Sequence of chain 1.D:
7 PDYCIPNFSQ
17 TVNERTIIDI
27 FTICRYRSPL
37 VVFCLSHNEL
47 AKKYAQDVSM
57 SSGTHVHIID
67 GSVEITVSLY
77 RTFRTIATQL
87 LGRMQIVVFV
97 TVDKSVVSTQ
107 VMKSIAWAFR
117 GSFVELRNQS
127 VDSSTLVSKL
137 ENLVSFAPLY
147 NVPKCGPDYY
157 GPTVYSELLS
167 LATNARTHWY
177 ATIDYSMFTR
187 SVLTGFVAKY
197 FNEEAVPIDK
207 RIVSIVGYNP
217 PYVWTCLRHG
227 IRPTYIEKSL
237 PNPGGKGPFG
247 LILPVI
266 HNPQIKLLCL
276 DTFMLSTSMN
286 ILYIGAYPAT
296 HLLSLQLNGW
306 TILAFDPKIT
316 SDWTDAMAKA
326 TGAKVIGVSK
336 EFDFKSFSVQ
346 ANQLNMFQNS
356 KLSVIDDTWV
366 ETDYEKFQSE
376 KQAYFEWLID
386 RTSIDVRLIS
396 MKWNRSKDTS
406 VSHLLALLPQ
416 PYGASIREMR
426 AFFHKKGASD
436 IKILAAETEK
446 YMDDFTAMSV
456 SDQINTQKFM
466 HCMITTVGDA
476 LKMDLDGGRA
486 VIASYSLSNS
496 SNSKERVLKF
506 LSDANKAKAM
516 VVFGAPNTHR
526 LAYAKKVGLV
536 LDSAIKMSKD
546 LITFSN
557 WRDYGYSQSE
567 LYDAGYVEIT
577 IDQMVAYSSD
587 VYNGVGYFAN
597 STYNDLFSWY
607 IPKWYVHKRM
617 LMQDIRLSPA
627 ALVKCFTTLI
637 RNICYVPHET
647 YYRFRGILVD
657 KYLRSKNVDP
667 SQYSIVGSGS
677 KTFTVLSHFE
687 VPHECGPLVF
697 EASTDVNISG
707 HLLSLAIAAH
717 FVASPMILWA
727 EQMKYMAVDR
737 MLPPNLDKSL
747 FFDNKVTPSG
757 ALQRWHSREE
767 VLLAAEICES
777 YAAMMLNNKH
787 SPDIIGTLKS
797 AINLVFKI

A protein and the small-molecule ligand that binds it are described below.
Small molecule (SMILES): Nc1ccn([C@@H]2O[C@H](CO[P](=O)(O)O[C@H]3[C@@H](O)[C@H](n4cnc5c(=O)nc(N)[nH]c54)O[C@@H]3CO[P](=O)(O)O[C@H]3[C@@H](O)[C@H](n4cnc5c(=O)nc(N)[nH]c54)O[C@@H]3COP(=O)=O)[C@@H](O)[C@H]2O)c(=O)n1

Binding-site contacts:
Ligand atom C2 contacts residue ASP53 of chain 1.D at 3.3 Å.
Ligand atom O2' contacts residue MET56 of chain 1.D at 3.2 Å.
Ligand atom OP2 contacts residue ARG651 of chain 1.A at 3.8 Å.
Ligand atom C8 contacts residue HIS707 of chain 1.A at 3.8 Å.
Ligand atom N1 contacts residue VAL140 of chain 1.D at 3.7 Å.
Ligand atom N1 contacts residue GLU137 of chain 1.D at 3.4 Å (salt-bridge).
Ligand atom O5' contacts residue SER57 of chain 1.D at 3.9 Å.
Ligand atom O4' contacts residue ASP53 of chain 1.D at 3.7 Å.
Ligand atom O4' contacts residue SER57 of chain 1.D at 3.7 Å.
Ligand atom N2 contacts residue ASP53 of chain 1.D at 2.8 Å (salt-bridge).
Ligand atom C8 contacts residue ARG80 of chain 1.A at 3.8 Å.
Ligand atom N3 contacts residue VAL140 of chain 1.D at 3.5 Å.
Ligand atom C5' contacts residue LYS630 of chain 1.A at 3.4 Å.
Ligand atom N7 contacts residue HIS707 of chain 1.A at 3.7 Å.
Ligand atom OP1 contacts residue ARG651 of chain 1.A at 3.6 Å (salt-bridge).
Ligand atom O3' contacts residue TYR76 of chain 1.A at 3.8 Å.
Ligand atom N2 contacts residue VAL140 of chain 1.D at 3.9 Å.
Ligand atom O2' contacts residue ASP53 of chain 1.D at 2.9 Å (salt-bridge).
Ligand atom C6 contacts residue VAL140 of chain 1.D at 3.8 Å (hydrophobic).
Ligand atom OP1 contacts residue TYR76 of chain 1.A at 2.2 Å (h-bond).
Ligand atom C4 contacts residue VAL140 of chain 1.D at 3.5 Å (hydrophobic).
Ligand atom N2 contacts residue GLU137 of chain 1.D at 3.3 Å (salt-bridge).
Ligand atom O6 contacts residue TRP761 of chain 1.A at 3.3 Å.
Ligand atom N2 contacts residue TRP761 of chain 1.A at 3.8 Å.
Ligand atom OP1 contacts residue TYR648 of chain 1.A at 3.7 Å.
Ligand atom C2 contacts residue HIS762 of chain 1.A at 3.9 Å.
Ligand atom O5' contacts residue LYS630 of chain 1.A at 3.5 Å (salt-bridge).
Ligand atom N3 contacts residue ASP53 of chain 1.D at 3.0 Å (salt-bridge).
Ligand atom N7 contacts residue HIS644 of chain 1.A at 3.6 Å.
Ligand atom C5 contacts residue VAL140 of chain 1.D at 3.6 Å (hydrophobic).
Ligand atom C1' contacts residue ASP53 of chain 1.D at 3.5 Å.
Ligand atom O2 contacts residue LYS49 of chain 1.D at 3.1 Å (salt-bridge).
Ligand atom OP2 contacts residue LYS630 of chain 1.A at 3.8 Å.
Ligand atom P contacts residue TYR648 of chain 1.A at 3.6 Å.
Ligand atom C3' contacts residue ARG80 of chain 1.A at 3.6 Å.
Ligand atom N7 contacts residue ARG80 of chain 1.A at 3.9 Å.
Ligand atom C2 contacts residue VAL140 of chain 1.D at 3.6 Å (hydrophobic).
Ligand atom P contacts residue TYR76 of chain 1.A at 3.5 Å.
Ligand atom O5' contacts residue HIS707 of chain 1.A at 3.6 Å (h-bond).
Ligand atom O3' contacts residue ARG80 of chain 1.A at 3.6 Å.

Sequence of chain 1.A:
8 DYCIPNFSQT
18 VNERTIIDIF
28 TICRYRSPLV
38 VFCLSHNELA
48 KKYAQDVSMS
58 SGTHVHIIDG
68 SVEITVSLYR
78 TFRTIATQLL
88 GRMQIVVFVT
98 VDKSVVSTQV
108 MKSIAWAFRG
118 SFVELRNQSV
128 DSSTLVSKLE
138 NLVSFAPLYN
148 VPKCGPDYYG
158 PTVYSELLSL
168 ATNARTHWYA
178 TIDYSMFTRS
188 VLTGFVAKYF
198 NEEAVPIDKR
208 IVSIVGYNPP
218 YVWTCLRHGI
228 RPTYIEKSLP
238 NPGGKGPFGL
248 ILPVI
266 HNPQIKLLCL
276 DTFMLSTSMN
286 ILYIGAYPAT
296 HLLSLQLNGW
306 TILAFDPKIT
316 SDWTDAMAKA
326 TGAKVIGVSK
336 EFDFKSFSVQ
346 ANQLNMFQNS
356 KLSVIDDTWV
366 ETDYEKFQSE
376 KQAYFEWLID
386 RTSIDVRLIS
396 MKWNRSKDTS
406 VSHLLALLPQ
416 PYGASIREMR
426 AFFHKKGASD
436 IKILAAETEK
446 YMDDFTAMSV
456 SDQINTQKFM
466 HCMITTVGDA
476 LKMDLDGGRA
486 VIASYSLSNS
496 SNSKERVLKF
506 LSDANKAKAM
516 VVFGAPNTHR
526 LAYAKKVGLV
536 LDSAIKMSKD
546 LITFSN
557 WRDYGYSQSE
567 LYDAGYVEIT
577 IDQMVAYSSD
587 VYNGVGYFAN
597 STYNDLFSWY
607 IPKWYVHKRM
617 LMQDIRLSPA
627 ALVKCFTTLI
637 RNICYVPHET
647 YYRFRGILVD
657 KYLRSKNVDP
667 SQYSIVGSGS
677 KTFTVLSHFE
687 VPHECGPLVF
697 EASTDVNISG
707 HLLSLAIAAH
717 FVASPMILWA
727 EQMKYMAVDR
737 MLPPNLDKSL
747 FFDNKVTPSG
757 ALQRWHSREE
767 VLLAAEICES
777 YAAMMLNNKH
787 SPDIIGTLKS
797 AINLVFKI